A protein and the small-molecule ligand that binds it are described below.
Small molecule (SMILES): CC(C)C[C@H](NC(=O)[C@H](C)NC(=O)[C@H](C)NC(=O)[C@@H]1CCCN1C(=O)[C@H](Cc1c(F)c(F)c(F)c(F)c1F)NC(=O)[C@H](CC(=O)O)NC(=O)[C@H](CCC(=O)O)NC(=O)[C@H](Cc1c(F)c(F)c(F)c(F)c1F)NC(=O)[C@H](CC(=O)O)NC(=O)[C@H](Cc1c(F)c(F)c(F)c(F)c1F)NC(=O)[C@H](COP(=O)(O)O)NC(=O)[C@H](CC(=O)O)NC(=O)[C@H](Cc1c(F)c(F)c(F)c(F)c1F)NC(=O)[C@H](COP(=O)(O)O)NC(=O)[C@@H]1CCCN1)C(=O)N[C@@H](Cc1c[nH]c2ccccc12)C(N)=O

Binding-site contacts:
Ligand atom CZ contacts residue TYR96 of chain 1.A at 3.3 Å (hydrophobic).
Ligand atom FD2 contacts residue TRP38 of chain 1.A at 3.3 Å.
Ligand atom CE1 contacts residue TYR95 of chain 1.A at 3.3 Å (hydrophobic).
Ligand atom O contacts residue GLN36 of chain 1.A at 3.3 Å (h-bond).
Ligand atom FD2 contacts residue TYR95 of chain 1.A at 3.3 Å.
Ligand atom P contacts residue LYS81 of chain 1.B at 3.4 Å.
Ligand atom OD2 contacts residue TYR95 of chain 1.A at 3.1 Å (h-bond).
Ligand atom OD2 contacts residue LYS81 of chain 1.B at 2.9 Å (salt-bridge).
Ligand atom FZ contacts residue LYS88 of chain 1.B at 3.3 Å.
Ligand atom OD2 contacts residue ARG91 of chain 1.A at 2.9 Å.
Ligand atom FE2 contacts residue LYS88 of chain 1.B at 3.0 Å.
Ligand atom CE1 contacts residue TYR96 of chain 1.A at 3.3 Å (hydrophobic).
Ligand atom OD1 contacts residue TYR95 of chain 1.A at 2.5 Å (h-bond).
Ligand atom O1P contacts residue LYS99 of chain 1.A at 3.4 Å (salt-bridge).
Ligand atom OE1 contacts residue LEU37 of chain 1.B at 2.8 Å (h-bond).
Ligand atom FD1 contacts residue LYS88 of chain 1.A at 3.2 Å.
Ligand atom FE1 contacts residue GLN36 of chain 1.A at 3.2 Å.
Ligand atom CD1 contacts residue TYR96 of chain 1.A at 3.2 Å (hydrophobic).
Ligand atom FE1 contacts residue TYR95 of chain 1.A at 3.2 Å.
Ligand atom FD1 contacts residue GLN36 of chain 1.A at 3.3 Å.
Ligand atom OD1 contacts residue LYS99 of chain 1.A at 3.3 Å (salt-bridge).
Ligand atom FE1 contacts residue LYS88 of chain 1.A at 3.0 Å.
Ligand atom CD contacts residue TYR96 of chain 1.B at 3.2 Å (hydrophobic).
Ligand atom OE2 contacts residue TYR96 of chain 1.B at 2.2 Å (h-bond).
Ligand atom CD2 contacts residue TRP38 of chain 1.A at 3.4 Å (hydrophobic).
Ligand atom FE1 contacts residue LEU121 of chain 1.A at 3.3 Å.
Ligand atom CG contacts residue TYR95 of chain 1.A at 3.2 Å (hydrophobic).
Ligand atom FE1 contacts residue TRP38 of chain 1.A at 3.4 Å.
Ligand atom O contacts residue ARG91 of chain 1.A at 2.8 Å (salt-bridge).
Ligand atom FZ contacts residue TYR96 of chain 1.A at 3.4 Å.
Ligand atom FZ contacts residue LEU121 of chain 1.A at 3.3 Å.
Ligand atom CZ contacts residue TRP38 of chain 1.A at 3.4 Å (hydrophobic).
Ligand atom OD2 contacts residue LYS83 of chain 1.B at 2.4 Å (salt-bridge).
Ligand atom OE1 contacts residue GLN36 of chain 1.B at 3.3 Å.
Ligand atom FE2 contacts residue ILE101 of chain 1.A at 3.1 Å.
Ligand atom O1P contacts residue LYS81 of chain 1.B at 2.6 Å (salt-bridge).
Ligand atom FD1 contacts residue TYR95 of chain 1.A at 3.4 Å.
Ligand atom FZ contacts residue TRP75 of chain 1.A at 3.4 Å.
Ligand atom N contacts residue LYS99 of chain 1.A at 3.4 Å (salt-bridge).
Ligand atom CE1 contacts residue LYS88 of chain 1.A at 3.4 Å.

Sequence of chain 1.A:
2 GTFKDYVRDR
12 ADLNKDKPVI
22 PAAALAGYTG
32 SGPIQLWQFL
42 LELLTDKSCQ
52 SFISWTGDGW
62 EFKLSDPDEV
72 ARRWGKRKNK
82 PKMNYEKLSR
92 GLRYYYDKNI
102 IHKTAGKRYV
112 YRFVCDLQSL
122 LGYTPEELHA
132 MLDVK

Sequence of chain 1.B:
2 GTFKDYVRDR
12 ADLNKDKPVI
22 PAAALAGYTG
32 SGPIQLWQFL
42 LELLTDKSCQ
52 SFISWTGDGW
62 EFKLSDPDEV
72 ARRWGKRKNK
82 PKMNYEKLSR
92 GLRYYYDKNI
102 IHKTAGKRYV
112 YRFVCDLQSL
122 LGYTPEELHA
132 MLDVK